Sequence of chain 1.B:
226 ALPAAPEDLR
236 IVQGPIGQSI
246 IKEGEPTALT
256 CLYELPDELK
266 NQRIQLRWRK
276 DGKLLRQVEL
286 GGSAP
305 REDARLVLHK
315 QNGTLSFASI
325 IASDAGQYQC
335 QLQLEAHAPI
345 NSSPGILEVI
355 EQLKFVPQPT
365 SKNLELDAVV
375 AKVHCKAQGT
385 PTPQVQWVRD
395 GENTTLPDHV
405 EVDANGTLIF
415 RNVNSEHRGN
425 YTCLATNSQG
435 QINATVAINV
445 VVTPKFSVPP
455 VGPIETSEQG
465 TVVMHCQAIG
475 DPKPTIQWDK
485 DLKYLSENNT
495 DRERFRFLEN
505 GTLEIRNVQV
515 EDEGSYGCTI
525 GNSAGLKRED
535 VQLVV

Binding-site contacts:
Ligand atom C6 contacts residue LEU400 of chain 1.B at 3.6 Å (hydrophobic).
Ligand atom O6 contacts residue PRO401 of chain 1.B at 3.5 Å.
Ligand atom O5 contacts residue ASN397 of chain 1.B at 2.4 Å (h-bond).
Ligand atom C5 contacts residue THR399 of chain 1.B at 3.4 Å.
Ligand atom O6 contacts residue ARG393 of chain 1.B at 4.0 Å.
Ligand atom O5 contacts residue ARG393 of chain 1.B at 3.7 Å.
Ligand atom C2 contacts residue ASN397 of chain 1.B at 2.5 Å.
Ligand atom N2 contacts residue ASN397 of chain 1.B at 2.9 Å (h-bond).
Ligand atom O6 contacts residue LEU400 of chain 1.B at 4.0 Å.
Ligand atom C1 contacts residue ASN397 of chain 1.B at 1.4 Å.
Ligand atom C5 contacts residue ASN397 of chain 1.B at 3.7 Å.
Ligand atom C7 contacts residue ASN397 of chain 1.B at 3.5 Å.
Ligand atom O5 contacts residue THR399 of chain 1.B at 3.3 Å (h-bond).
Ligand atom C3 contacts residue ASN397 of chain 1.B at 3.8 Å.
Ligand atom C6 contacts residue THR399 of chain 1.B at 4.1 Å.
Ligand atom C1 contacts residue THR399 of chain 1.B at 3.4 Å.
Ligand atom O7 contacts residue ASN397 of chain 1.B at 3.7 Å.
Ligand atom O6 contacts residue ASP402 of chain 1.B at 4.0 Å.
Ligand atom C1 contacts residue ARG393 of chain 1.B at 4.3 Å.
Ligand atom C6 contacts residue PRO401 of chain 1.B at 4.1 Å (hydrophobic).
Ligand atom C6 contacts residue ASP402 of chain 1.B at 4.3 Å.
Ligand atom C4 contacts residue ASN397 of chain 1.B at 4.2 Å.

A protein and the small-molecule ligand that binds it are described below.
Small molecule (SMILES): CC(=O)N[C@@H]1[C@@H](O)[C@H](O)[C@@H](CO)O[C@H]1O